Sequence of chain 2.A:
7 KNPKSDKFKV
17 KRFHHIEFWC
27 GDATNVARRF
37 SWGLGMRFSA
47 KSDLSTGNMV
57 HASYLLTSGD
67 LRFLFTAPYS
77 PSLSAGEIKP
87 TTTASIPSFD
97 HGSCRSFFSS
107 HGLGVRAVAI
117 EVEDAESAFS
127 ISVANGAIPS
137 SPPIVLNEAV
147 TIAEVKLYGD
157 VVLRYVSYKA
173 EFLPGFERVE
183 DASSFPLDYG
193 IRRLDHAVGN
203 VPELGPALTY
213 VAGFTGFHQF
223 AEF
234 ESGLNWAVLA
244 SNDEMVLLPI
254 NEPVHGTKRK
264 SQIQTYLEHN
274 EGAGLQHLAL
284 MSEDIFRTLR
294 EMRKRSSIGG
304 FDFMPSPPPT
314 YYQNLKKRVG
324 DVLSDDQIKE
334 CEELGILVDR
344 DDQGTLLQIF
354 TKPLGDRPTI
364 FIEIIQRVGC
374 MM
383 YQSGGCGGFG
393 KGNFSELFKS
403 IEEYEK

The protein below binds the small molecule below.
Small molecule (SMILES): C[Si](C)(C)CCOc1c(S(C)(=O)=O)ccc(C(=O)C2=C(O)CCCC2=O)c1Cl

Binding-site contacts:
Ligand atom C15 contacts residue PHE353 of chain 2.A at 3.5 Å (hydrophobic).
Ligand atom C14 contacts residue PHE353 of chain 2.A at 3.7 Å (hydrophobic).
Ligand atom C12 contacts residue PHE391 of chain 2.A at 3.3 Å (hydrophobic).
Ligand atom C5 contacts residue CO1 of chain 2.B at 3.5 Å.
Ligand atom C2 contacts residue TRP239 of chain 2.A at 3.3 Å (hydrophobic).
Ligand atom O11 contacts residue PHE391 of chain 2.A at 3.7 Å.
Ligand atom O7 contacts residue HIS280 of chain 2.A at 3.1 Å (h-bond).
Ligand atom C18 contacts residue LEU340 of chain 2.A at 3.7 Å (hydrophobic).
Ligand atom C9 contacts residue HIS280 of chain 2.A at 3.6 Å.
Ligand atom C6 contacts residue CO1 of chain 2.B at 3.1 Å.
Ligand atom C9 contacts residue PHE391 of chain 2.A at 3.6 Å (hydrophobic).
Ligand atom O8 contacts residue PHE396 of chain 2.A at 3.3 Å.
Ligand atom C20 contacts residue PHE396 of chain 2.A at 3.6 Å (hydrophobic).
Ligand atom O11 contacts residue CO1 of chain 2.B at 2.0 Å.
Ligand atom C18 contacts residue LEU399 of chain 2.A at 3.6 Å (hydrophobic).
Ligand atom C13 contacts residue PHE396 of chain 2.A at 3.7 Å (hydrophobic).
Ligand atom C10 contacts residue PHE353 of chain 2.A at 3.3 Å (hydrophobic).
Ligand atom C12 contacts residue PHE353 of chain 2.A at 3.6 Å (hydrophobic).
Ligand atom O27 contacts residue PHE396 of chain 2.A at 3.5 Å.
Ligand atom C9 contacts residue CO1 of chain 2.B at 3.0 Å.
Ligand atom CL1 contacts residue HIS280 of chain 2.A at 3.6 Å.
Ligand atom O11 contacts residue HIS280 of chain 2.A at 3.0 Å (h-bond).
Ligand atom C3 contacts residue TRP239 of chain 2.A at 3.4 Å (hydrophobic).
Ligand atom O7 contacts residue VAL200 of chain 2.A at 3.7 Å.
Ligand atom C3 contacts residue ASN254 of chain 2.A at 3.3 Å.
Ligand atom C5 contacts residue HIS280 of chain 2.A at 3.7 Å.
Ligand atom C16 contacts residue PHE353 of chain 2.A at 3.2 Å (hydrophobic).
Ligand atom C18 contacts residue PHE396 of chain 2.A at 3.7 Å (hydrophobic).
Ligand atom O11 contacts residue GLU366 of chain 2.A at 3.0 Å (salt-bridge).
Ligand atom O7 contacts residue HIS198 of chain 2.A at 3.0 Å (h-bond).
Ligand atom C6 contacts residue HIS280 of chain 2.A at 3.8 Å.
Ligand atom CL1 contacts residue PHE353 of chain 2.A at 3.6 Å.
Ligand atom C13 contacts residue GLY392 of chain 2.A at 3.7 Å.
Ligand atom O11 contacts residue PHE353 of chain 2.A at 3.5 Å.
Ligand atom C24 contacts residue PHE364 of chain 2.A at 3.5 Å (hydrophobic).
Ligand atom C1 contacts residue PRO252 of chain 2.A at 3.6 Å (hydrophobic).
Ligand atom C14 contacts residue PHE396 of chain 2.A at 3.8 Å (hydrophobic).
Ligand atom O28 contacts residue LEU340 of chain 2.A at 3.7 Å.
Ligand atom O7 contacts residue CO1 of chain 2.B at 2.0 Å.
Ligand atom C18 contacts residue ASN395 of chain 2.A at 3.1 Å.